A protein and the small-molecule ligand that binds it are described below.
Small molecule (SMILES): CC(=O)N[C@@H]1[C@@H](O)[C@H](O)[C@@H](CO)O[C@H]1O

Sequence of chain 1.J:
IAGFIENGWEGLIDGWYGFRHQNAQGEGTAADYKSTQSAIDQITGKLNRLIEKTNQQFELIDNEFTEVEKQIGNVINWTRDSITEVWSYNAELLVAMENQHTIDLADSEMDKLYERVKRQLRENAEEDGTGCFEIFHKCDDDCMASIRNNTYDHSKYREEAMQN

Binding-site contacts:
Ligand atom N2 contacts residue ASN82 of chain 1.J at 3.0 Å (h-bond).
Ligand atom O3 contacts residue GLU72 of chain 1.J at 4.1 Å.
Ligand atom C2 contacts residue ASN82 of chain 1.J at 2.6 Å.
Ligand atom C8 contacts residue LYS75 of chain 1.J at 4.0 Å.
Ligand atom O7 contacts residue ASN82 of chain 1.J at 3.5 Å (h-bond).
Ligand atom C7 contacts residue ASN82 of chain 1.J at 3.4 Å.
Ligand atom C7 contacts residue GLU72 of chain 1.J at 3.9 Å.
Ligand atom C1 contacts residue ASN82 of chain 1.J at 1.5 Å.
Ligand atom C8 contacts residue GLY78 of chain 1.J at 4.2 Å.
Ligand atom N2 contacts residue GLU72 of chain 1.J at 3.8 Å.
Ligand atom C4 contacts residue ASN82 of chain 1.J at 4.4 Å.
Ligand atom O7 contacts residue ASN79 of chain 1.J at 3.2 Å (h-bond).
Ligand atom C8 contacts residue GLU72 of chain 1.J at 3.2 Å.
Ligand atom C3 contacts residue ASN82 of chain 1.J at 3.9 Å.
Ligand atom O5 contacts residue ASN82 of chain 1.J at 2.5 Å (h-bond).
Ligand atom C8 contacts residue ASN79 of chain 1.J at 3.4 Å.
Ligand atom C5 contacts residue ASN82 of chain 1.J at 3.8 Å.
Ligand atom C7 contacts residue ASN79 of chain 1.J at 3.7 Å.